Binding-site contacts:
Ligand atom C7 contacts residue THR183 of chain 1.A at 4.0 Å.
Ligand atom C8 contacts residue THR183 of chain 1.A at 3.5 Å.
Ligand atom O6 contacts residue ASP60 of chain 1.G at 3.4 Å (salt-bridge).
Ligand atom O7 contacts residue TYR28 of chain 1.J at 4.4 Å.
Ligand atom N2 contacts residue THR183 of chain 1.A at 3.5 Å.
Ligand atom C6 contacts residue ASP60 of chain 1.G at 3.9 Å.
Ligand atom C3 contacts residue ASN182 of chain 1.A at 3.8 Å.
Ligand atom C1 contacts residue ASN182 of chain 1.A at 1.5 Å.
Ligand atom C7 contacts residue ALA31 of chain 1.J at 4.1 Å (hydrophobic).
Ligand atom O7 contacts residue ALA31 of chain 1.J at 3.5 Å (h-bond).
Ligand atom O6 contacts residue ALA31 of chain 1.J at 3.9 Å.
Ligand atom O7 contacts residue ALA30 of chain 1.J at 3.3 Å (h-bond).
Ligand atom O3 contacts residue PHE99 of chain 1.J at 4.5 Å.
Ligand atom N2 contacts residue ASN182 of chain 1.A at 2.9 Å (h-bond).
Ligand atom O2 contacts residue PHE97 of chain 1.J at 3.7 Å.
Ligand atom C8 contacts residue ASN182 of chain 1.A at 3.5 Å.
Ligand atom O5 contacts residue ARG177 of chain 1.A at 3.8 Å.
Ligand atom C2 contacts residue ASN182 of chain 1.A at 2.6 Å.
Ligand atom O6 contacts residue ASP170 of chain 1.A at 4.0 Å.
Ligand atom O7 contacts residue GLY29 of chain 1.J at 3.2 Å.
Ligand atom O7 contacts residue TRP299 of chain 1.C at 4.0 Å.
Ligand atom C2 contacts residue THR98 of chain 1.J at 4.0 Å.
Ligand atom C8 contacts residue ALA31 of chain 1.J at 3.9 Å (hydrophobic).
Ligand atom O7 contacts residue ASN182 of chain 1.A at 3.5 Å (h-bond).
Ligand atom O5 contacts residue ASN182 of chain 1.A at 2.5 Å (h-bond).
Ligand atom O3 contacts residue SER2 of chain 1.J at 4.0 Å.
Ligand atom C8 contacts residue PHE97 of chain 1.J at 4.3 Å (hydrophobic).
Ligand atom C8 contacts residue GLY95 of chain 1.J at 3.9 Å.
Ligand atom C7 contacts residue GLY29 of chain 1.J at 4.1 Å.
Ligand atom C5 contacts residue ASN182 of chain 1.A at 3.6 Å.
Ligand atom C7 contacts residue ASN182 of chain 1.A at 3.2 Å.
Ligand atom C6 contacts residue ASP170 of chain 1.A at 3.6 Å.
Ligand atom C2 contacts residue PHE97 of chain 1.J at 4.4 Å (hydrophobic).
Ligand atom O2 contacts residue PHE99 of chain 1.J at 3.9 Å.
Ligand atom C4 contacts residue ASN182 of chain 1.A at 4.3 Å.
Ligand atom O2 contacts residue THR98 of chain 1.J at 2.9 Å (h-bond).
Ligand atom C1 contacts residue ARG177 of chain 1.A at 4.4 Å.

Sequence of chain 1.C:
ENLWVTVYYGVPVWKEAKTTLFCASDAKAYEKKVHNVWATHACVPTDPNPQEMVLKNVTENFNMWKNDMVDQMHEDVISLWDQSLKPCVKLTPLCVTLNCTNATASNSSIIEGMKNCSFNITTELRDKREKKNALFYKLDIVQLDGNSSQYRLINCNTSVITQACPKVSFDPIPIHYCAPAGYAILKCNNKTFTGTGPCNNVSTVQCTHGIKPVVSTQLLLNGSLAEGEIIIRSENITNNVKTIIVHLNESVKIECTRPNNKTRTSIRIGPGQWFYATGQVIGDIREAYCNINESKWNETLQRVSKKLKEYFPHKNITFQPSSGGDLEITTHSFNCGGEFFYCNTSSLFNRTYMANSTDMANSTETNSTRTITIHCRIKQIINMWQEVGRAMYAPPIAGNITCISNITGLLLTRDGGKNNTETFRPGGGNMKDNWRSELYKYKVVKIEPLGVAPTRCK

This small molecule binds to this protein.
Small molecule (SMILES): CC(=O)N[C@H]1[C@H](O[C@H]2[C@H](O)[C@@H](NC(C)=O)CO[C@@H]2CO)O[C@H](CO)[C@@H](O[C@@H]2O[C@H](CO[C@H]3O[C@H](CO[C@H]4O[C@H](CO)[C@@H](O)[C@H](O)[C@@H]4O)[C@@H](O)[C@H](O)[C@@H]3O)[C@@H](O)[C@H](O)[C@@H]2O)[C@@H]1O

Sequence of chain 1.G:
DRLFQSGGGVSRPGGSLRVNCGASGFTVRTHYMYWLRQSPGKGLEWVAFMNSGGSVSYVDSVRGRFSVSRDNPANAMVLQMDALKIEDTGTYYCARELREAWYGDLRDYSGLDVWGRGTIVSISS

Sequence of chain 1.J:
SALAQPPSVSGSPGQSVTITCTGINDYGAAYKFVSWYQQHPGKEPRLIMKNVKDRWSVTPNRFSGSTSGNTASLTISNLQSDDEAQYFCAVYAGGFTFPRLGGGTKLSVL

Sequence of chain 1.A:
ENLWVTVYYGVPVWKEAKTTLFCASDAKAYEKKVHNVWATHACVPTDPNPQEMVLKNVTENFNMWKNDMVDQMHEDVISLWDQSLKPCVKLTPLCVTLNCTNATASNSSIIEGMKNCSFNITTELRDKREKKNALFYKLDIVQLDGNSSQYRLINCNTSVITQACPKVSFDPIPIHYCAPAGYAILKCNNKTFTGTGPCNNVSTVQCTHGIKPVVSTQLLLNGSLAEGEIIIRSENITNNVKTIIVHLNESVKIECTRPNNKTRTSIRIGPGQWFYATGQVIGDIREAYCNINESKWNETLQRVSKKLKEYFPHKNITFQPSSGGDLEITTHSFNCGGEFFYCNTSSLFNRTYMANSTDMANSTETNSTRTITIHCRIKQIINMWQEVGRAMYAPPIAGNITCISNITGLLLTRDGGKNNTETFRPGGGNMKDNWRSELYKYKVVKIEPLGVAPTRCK